The protein below binds the small molecule below.
Small molecule (SMILES): Nc1ncnc2c1ncn2[C@@H]1O[C@H](CO[P](=O)(O)O[P](=O)(O)NP(=O)(O)O)[C@@H](O)[C@H]1O

Sequence of chain 1.E:
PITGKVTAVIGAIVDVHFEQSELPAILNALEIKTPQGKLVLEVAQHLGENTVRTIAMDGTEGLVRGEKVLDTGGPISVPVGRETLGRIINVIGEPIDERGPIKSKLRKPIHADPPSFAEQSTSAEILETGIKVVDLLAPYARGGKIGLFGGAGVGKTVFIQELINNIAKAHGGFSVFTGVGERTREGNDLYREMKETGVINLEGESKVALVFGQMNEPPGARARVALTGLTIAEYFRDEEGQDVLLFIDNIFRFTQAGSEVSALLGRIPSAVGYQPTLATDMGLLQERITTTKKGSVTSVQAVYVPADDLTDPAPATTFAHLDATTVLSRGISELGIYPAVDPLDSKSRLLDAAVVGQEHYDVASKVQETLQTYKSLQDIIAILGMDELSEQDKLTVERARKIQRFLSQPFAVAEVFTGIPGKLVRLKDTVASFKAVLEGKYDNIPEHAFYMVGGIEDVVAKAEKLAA

Sequence of chain 1.B:
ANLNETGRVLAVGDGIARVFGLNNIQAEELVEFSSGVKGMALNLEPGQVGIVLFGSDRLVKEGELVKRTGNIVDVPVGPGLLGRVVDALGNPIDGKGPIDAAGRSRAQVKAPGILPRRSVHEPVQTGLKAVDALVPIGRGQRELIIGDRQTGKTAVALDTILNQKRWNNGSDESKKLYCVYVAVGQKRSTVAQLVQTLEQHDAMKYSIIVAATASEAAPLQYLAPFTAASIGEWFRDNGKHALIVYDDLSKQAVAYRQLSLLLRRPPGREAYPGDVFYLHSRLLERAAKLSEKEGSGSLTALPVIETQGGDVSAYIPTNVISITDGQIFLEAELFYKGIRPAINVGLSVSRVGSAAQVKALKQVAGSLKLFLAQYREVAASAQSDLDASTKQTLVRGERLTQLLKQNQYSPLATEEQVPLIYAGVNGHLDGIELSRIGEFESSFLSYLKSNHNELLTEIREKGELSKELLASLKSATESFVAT

Binding-site contacts:
Ligand atom O1B contacts residue LYS177 of chain 1.B at 2.8 Å (salt-bridge).
Ligand atom PB contacts residue LYS177 of chain 1.B at 3.6 Å.
Ligand atom O3A contacts residue LYS177 of chain 1.B at 3.3 Å (salt-bridge).
Ligand atom O1A contacts residue ALA179 of chain 1.B at 2.8 Å (h-bond).
Ligand atom PG contacts residue GLN174 of chain 1.B at 3.6 Å.
Ligand atom O1G contacts residue ARG173 of chain 1.B at 3.5 Å.
Ligand atom N7 contacts residue ALA179 of chain 1.B at 3.2 Å.
Ligand atom O4' contacts residue PHE359 of chain 1.B at 3.0 Å.
Ligand atom N6 contacts residue GLN432 of chain 1.B at 3.1 Å (h-bond).
Ligand atom O1A contacts residue GLY176 of chain 1.B at 3.3 Å.
Ligand atom PB contacts residue GLY176 of chain 1.B at 3.8 Å.
Ligand atom O2B contacts residue THR178 of chain 1.B at 2.9 Å (h-bond).
Ligand atom N1 contacts residue ARG364 of chain 1.B at 3.7 Å.
Ligand atom O1G contacts residue GLN174 of chain 1.B at 3.1 Å (h-bond).
Ligand atom PG contacts residue MG1 of chain 1.EA at 3.4 Å.
Ligand atom O2G contacts residue MG1 of chain 1.EA at 2.2 Å.
Ligand atom N3B contacts residue GLN174 of chain 1.B at 3.3 Å.
Ligand atom O3G contacts residue GLN174 of chain 1.B at 2.7 Å (h-bond).
Ligand atom N1 contacts residue GLN434 of chain 1.B at 3.7 Å.
Ligand atom C2' contacts residue GLN434 of chain 1.B at 3.4 Å.
Ligand atom C8 contacts residue ALA179 of chain 1.B at 3.5 Å (hydrophobic).
Ligand atom O2' contacts residue GLN434 of chain 1.B at 3.0 Å (h-bond).
Ligand atom PA contacts residue GLY176 of chain 1.B at 3.5 Å.
Ligand atom O1B contacts residue GLY176 of chain 1.B at 3.3 Å (h-bond).
Ligand atom C2 contacts residue ARG364 of chain 1.B at 3.7 Å.
Ligand atom N3 contacts residue ARG364 of chain 1.B at 3.5 Å (salt-bridge).
Ligand atom C5' contacts residue GLN174 of chain 1.B at 3.4 Å.
Ligand atom PB contacts residue MG1 of chain 1.EA at 3.5 Å.
Ligand atom O1B contacts residue THR175 of chain 1.B at 3.2 Å (h-bond).
Ligand atom C5' contacts residue PHE359 of chain 1.B at 3.7 Å (hydrophobic).
Ligand atom C4' contacts residue PHE359 of chain 1.B at 3.7 Å (hydrophobic).
Ligand atom N1 contacts residue GLN432 of chain 1.B at 3.4 Å (h-bond).
Ligand atom C8 contacts residue GLN434 of chain 1.B at 3.5 Å.
Ligand atom N9 contacts residue GLN434 of chain 1.B at 3.5 Å (h-bond).
Ligand atom C6 contacts residue GLN432 of chain 1.B at 3.6 Å.
Ligand atom O5' contacts residue GLY176 of chain 1.B at 3.4 Å.
Ligand atom C4' contacts residue GLN174 of chain 1.B at 3.5 Å.
Ligand atom O1A contacts residue THR178 of chain 1.B at 3.4 Å (h-bond).
Ligand atom O3A contacts residue GLY176 of chain 1.B at 2.8 Å (h-bond).
Ligand atom O2B contacts residue MG1 of chain 1.EA at 2.2 Å.